A protein and the small-molecule ligand that binds it are described below.
Small molecule (SMILES): N#Cc1ccc(Cl)cc1N

Binding-site contacts:
Ligand atom C04 contacts residue ARG91 of chain 1.A at 4.2 Å.
Ligand atom C02 contacts residue SER127 of chain 1.A at 4.2 Å.
Ligand atom C03 contacts residue VAL126 of chain 1.A at 4.1 Å (hydrophobic).
Ligand atom C08 contacts residue GLY17 of chain 1.A at 4.0 Å.
Ligand atom N01 contacts residue HIS18 of chain 1.A at 3.5 Å (h-bond).
Ligand atom C09 contacts residue HIS18 of chain 1.A at 3.3 Å.
Ligand atom N01 contacts residue SER127 of chain 1.A at 3.5 Å.
Ligand atom C02 contacts residue HIS18 of chain 1.A at 3.5 Å.
Ligand atom C03 contacts residue THR15 of chain 1.A at 4.1 Å.
Ligand atom C05 contacts residue ARG91 of chain 1.A at 4.0 Å.
Ligand atom N10 contacts residue ARG91 of chain 1.A at 4.0 Å.
Ligand atom C05 contacts residue THR119 of chain 1.A at 3.3 Å.
Ligand atom C08 contacts residue HIS18 of chain 1.A at 4.2 Å.
Ligand atom CL1 contacts residue LEU90 of chain 1.A at 3.6 Å.
Ligand atom C05 contacts residue GLY17 of chain 1.A at 3.9 Å.
Ligand atom N01 contacts residue SER128 of chain 1.A at 4.0 Å.
Ligand atom C06 contacts residue THR119 of chain 1.A at 4.0 Å.
Ligand atom CL1 contacts residue VAL21 of chain 1.A at 3.7 Å.
Ligand atom N01 contacts residue THR15 of chain 1.A at 2.7 Å (h-bond).
Ligand atom C03 contacts residue HIS18 of chain 1.A at 3.9 Å.
Ligand atom C06 contacts residue GLY17 of chain 1.A at 4.0 Å.
Ligand atom C05 contacts residue TYR123 of chain 1.A at 4.2 Å (hydrophobic).
Ligand atom C06 contacts residue GLY89 of chain 1.A at 4.2 Å.
Ligand atom N01 contacts residue VAL126 of chain 1.A at 3.2 Å (h-bond).
Ligand atom C06 contacts residue VAL21 of chain 1.A at 4.0 Å (hydrophobic).
Ligand atom C04 contacts residue VAL126 of chain 1.A at 3.8 Å (hydrophobic).
Ligand atom C08 contacts residue GLY89 of chain 1.A at 3.9 Å.
Ligand atom CL1 contacts residue GLY89 of chain 1.A at 3.4 Å.
Ligand atom N10 contacts residue GLY17 of chain 1.A at 3.7 Å.
Ligand atom N10 contacts residue TYR123 of chain 1.A at 2.9 Å (h-bond).
Ligand atom C03 contacts residue GLY17 of chain 1.A at 3.9 Å.
Ligand atom N10 contacts residue VAL126 of chain 1.A at 2.8 Å (h-bond).
Ligand atom C04 contacts residue GLY17 of chain 1.A at 3.6 Å.
Ligand atom C02 contacts residue GLY17 of chain 1.A at 4.2 Å.
Ligand atom C08 contacts residue VAL21 of chain 1.A at 3.8 Å (hydrophobic).
Ligand atom CL1 contacts residue THR119 of chain 1.A at 3.2 Å.
Ligand atom C09 contacts residue GLY17 of chain 1.A at 4.0 Å.
Ligand atom C02 contacts residue VAL126 of chain 1.A at 3.4 Å (hydrophobic).
Ligand atom C04 contacts residue TYR123 of chain 1.A at 4.0 Å (hydrophobic).
Ligand atom C02 contacts residue THR15 of chain 1.A at 3.1 Å.

Sequence of chain 1.A:
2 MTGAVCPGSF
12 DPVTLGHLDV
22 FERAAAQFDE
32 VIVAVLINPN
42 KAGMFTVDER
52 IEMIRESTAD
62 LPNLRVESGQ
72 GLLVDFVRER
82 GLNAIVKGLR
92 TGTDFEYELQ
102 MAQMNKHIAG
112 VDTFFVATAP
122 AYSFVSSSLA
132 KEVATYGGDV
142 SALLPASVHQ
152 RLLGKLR